Binding-site contacts:
Ligand atom CAA contacts residue MET334 of chain 1.B at 3.8 Å (hydrophobic).
Ligand atom NBA contacts residue MET285 of chain 1.B at 2.9 Å (h-bond).
Ligand atom NBD contacts residue FMT1 of chain 1.K at 3.6 Å.
Ligand atom OAM contacts residue ASN284 of chain 1.B at 3.1 Å (h-bond).
Ligand atom FAC contacts residue SER135 of chain 1.B at 3.5 Å.
Ligand atom CAQ contacts residue ILE233 of chain 1.B at 3.6 Å (hydrophobic).
Ligand atom CAY contacts residue MET285 of chain 1.B at 3.6 Å (hydrophobic).
Ligand atom NAN contacts residue GLY332 of chain 1.B at 3.0 Å (h-bond).
Ligand atom OAK contacts residue GLY332 of chain 1.B at 3.5 Å (h-bond).
Ligand atom NBD contacts residue GLY290 of chain 1.B at 2.9 Å (h-bond).
Ligand atom OAM contacts residue MET285 of chain 1.B at 2.9 Å (h-bond).
Ligand atom CAH contacts residue GLU232 of chain 1.B at 3.5 Å.
Ligand atom NBD contacts residue ASN284 of chain 1.B at 3.3 Å.
Ligand atom CAZ contacts residue MET285 of chain 1.B at 3.8 Å (hydrophobic).
Ligand atom NBD contacts residue MET285 of chain 1.B at 3.0 Å (h-bond).
Ligand atom CAX contacts residue GLY332 of chain 1.B at 3.5 Å.
Ligand atom FAC contacts residue SER237 of chain 1.B at 2.3 Å.
Ligand atom NBC contacts residue ASN284 of chain 1.B at 3.6 Å.
Ligand atom CBB contacts residue ASN284 of chain 1.B at 3.7 Å.
Ligand atom CAF contacts residue PHE244 of chain 1.B at 3.6 Å (hydrophobic).
Ligand atom NAI contacts residue ASN284 of chain 1.B at 3.4 Å (h-bond).
Ligand atom CAL contacts residue MET285 of chain 1.B at 3.4 Å (hydrophobic).
Ligand atom CAJ contacts residue TRP286 of chain 1.B at 3.7 Å (hydrophobic).
Ligand atom FAC contacts residue PHE238 of chain 1.B at 3.4 Å.
Ligand atom CAW contacts residue GLY332 of chain 1.B at 3.7 Å.
Ligand atom CBB contacts residue FMT1 of chain 1.K at 3.8 Å.
Ligand atom CAB contacts residue SER237 of chain 1.B at 3.0 Å.
Ligand atom NBD contacts residue VAL289 of chain 1.B at 3.5 Å.
Ligand atom NBA contacts residue GLU288 of chain 1.B at 3.6 Å (salt-bridge).
Ligand atom OAK contacts residue TRP286 of chain 1.B at 3.5 Å.
Ligand atom CLAE contacts residue ASN239 of chain 1.B at 3.4 Å.
Ligand atom CLAE contacts residue PHE244 of chain 1.B at 3.7 Å.
Ligand atom CBB contacts residue MET285 of chain 1.B at 3.0 Å (hydrophobic).
Ligand atom NAI contacts residue GLU232 of chain 1.B at 3.1 Å.
Ligand atom CLAE contacts residue PHE238 of chain 1.B at 3.0 Å.
Ligand atom NBD contacts residue GLU288 of chain 1.B at 3.2 Å (salt-bridge).
Ligand atom CAA contacts residue SER237 of chain 1.B at 3.1 Å.
Ligand atom CAJ contacts residue GLU232 of chain 1.B at 3.7 Å.
Ligand atom OAK contacts residue MET334 of chain 1.B at 3.1 Å.
Ligand atom NBC contacts residue FMT1 of chain 1.K at 3.1 Å (h-bond).

Sequence of chain 1.B:
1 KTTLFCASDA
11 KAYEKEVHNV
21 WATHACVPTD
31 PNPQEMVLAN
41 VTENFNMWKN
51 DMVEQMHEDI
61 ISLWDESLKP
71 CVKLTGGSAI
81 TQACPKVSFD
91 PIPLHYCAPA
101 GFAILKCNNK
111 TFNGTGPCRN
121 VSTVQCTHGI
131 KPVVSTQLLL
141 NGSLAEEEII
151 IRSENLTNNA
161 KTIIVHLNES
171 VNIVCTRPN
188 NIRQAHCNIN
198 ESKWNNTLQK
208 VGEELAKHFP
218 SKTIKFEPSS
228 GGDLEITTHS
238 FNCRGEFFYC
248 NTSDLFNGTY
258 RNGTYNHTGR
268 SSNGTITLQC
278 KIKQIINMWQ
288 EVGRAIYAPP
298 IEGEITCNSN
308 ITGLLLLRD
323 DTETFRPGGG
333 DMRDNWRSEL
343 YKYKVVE

The protein below binds the small molecule below.
Small molecule (SMILES): [H]/N=C(/N)NC[C@H]1Cc2cc(CN(C)/C(N)=N\[H])ccc2[C@@H]1NC(=O)C(=O)Nc1ccc(Cl)c(F)c1